Binding-site contacts:
Ligand atom O1 contacts residue TRP309 of chain 1.A at 4.0 Å.
Ligand atom O5 contacts residue TRP309 of chain 1.A at 3.9 Å.
Ligand atom C4 contacts residue TRP309 of chain 1.A at 4.4 Å (hydrophobic).
Ligand atom O1 contacts residue GLN233 of chain 1.A at 4.3 Å.
Ligand atom O4 contacts residue HIS162 of chain 1.A at 4.1 Å.
Ligand atom C5 contacts residue ASN234 of chain 1.A at 3.3 Å.
Ligand atom O6 contacts residue TRP309 of chain 1.A at 4.3 Å.
Ligand atom C5 contacts residue GLN233 of chain 1.A at 3.5 Å.
Ligand atom O3 contacts residue TYR263 of chain 1.A at 4.1 Å.
Ligand atom C4 contacts residue ASP166 of chain 1.A at 4.1 Å.
Ligand atom C6 contacts residue ASP166 of chain 1.A at 2.9 Å.
Ligand atom O4 contacts residue ASP166 of chain 1.A at 3.4 Å (salt-bridge).
Ligand atom C2 contacts residue GLN233 of chain 1.A at 3.7 Å.
Ligand atom O5 contacts residue UDP1 of chain 1.C at 3.4 Å (h-bond).
Ligand atom N2 contacts residue GLN233 of chain 1.A at 3.4 Å (h-bond).
Ligand atom C5 contacts residue ASP166 of chain 1.A at 4.2 Å.
Ligand atom C3 contacts residue GLN233 of chain 1.A at 3.3 Å.
Ligand atom O7 contacts residue TRP309 of chain 1.A at 3.5 Å.
Ligand atom O4 contacts residue TYR263 of chain 1.A at 3.2 Å.
Ligand atom C4 contacts residue GLN233 of chain 1.A at 3.9 Å.
Ligand atom O6 contacts residue ASP166 of chain 1.A at 3.1 Å (salt-bridge).
Ligand atom C1 contacts residue GLN233 of chain 1.A at 3.3 Å.
Ligand atom O3 contacts residue TRP309 of chain 1.A at 4.5 Å.
Ligand atom C2 contacts residue TRP309 of chain 1.A at 3.6 Å (hydrophobic).
Ligand atom C3 contacts residue TYR263 of chain 1.A at 4.2 Å (hydrophobic).
Ligand atom C2 contacts residue UDP1 of chain 1.C at 4.3 Å.
Ligand atom C1 contacts residue TRP309 of chain 1.A at 4.1 Å (hydrophobic).
Ligand atom C4 contacts residue HIS162 of chain 1.A at 4.2 Å.
Ligand atom O5 contacts residue ASN234 of chain 1.A at 3.9 Å.
Ligand atom O5 contacts residue GLN233 of chain 1.A at 3.9 Å.
Ligand atom O1 contacts residue UDP1 of chain 1.C at 2.3 Å (h-bond).
Ligand atom C1 contacts residue UDP1 of chain 1.C at 3.4 Å.
Ligand atom O4 contacts residue GLN233 of chain 1.A at 4.1 Å.
Ligand atom N2 contacts residue TRP309 of chain 1.A at 4.5 Å.
Ligand atom C6 contacts residue ASN234 of chain 1.A at 3.4 Å.
Ligand atom C7 contacts residue TRP309 of chain 1.A at 4.3 Å (hydrophobic).
Ligand atom C4 contacts residue TYR263 of chain 1.A at 4.3 Å (hydrophobic).
Ligand atom O6 contacts residue HIS162 of chain 1.A at 3.6 Å.
Ligand atom C4 contacts residue ASN234 of chain 1.A at 4.5 Å.
Ligand atom O6 contacts residue PHE165 of chain 1.A at 3.6 Å.

Sequence of chain 1.A:
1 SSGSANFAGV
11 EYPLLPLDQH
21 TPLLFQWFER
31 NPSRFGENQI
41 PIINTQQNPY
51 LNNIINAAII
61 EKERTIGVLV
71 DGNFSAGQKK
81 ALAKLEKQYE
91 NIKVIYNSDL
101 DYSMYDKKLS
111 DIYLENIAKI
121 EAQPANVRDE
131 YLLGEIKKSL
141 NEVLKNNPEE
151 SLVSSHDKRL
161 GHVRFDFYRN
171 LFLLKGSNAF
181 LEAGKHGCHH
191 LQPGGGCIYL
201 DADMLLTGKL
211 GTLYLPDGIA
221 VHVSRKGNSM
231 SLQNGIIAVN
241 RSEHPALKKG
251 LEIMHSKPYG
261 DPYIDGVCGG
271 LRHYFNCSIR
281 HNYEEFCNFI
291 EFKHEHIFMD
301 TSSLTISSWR

A small-molecule ligand and the protein it binds are described below.
Small molecule (SMILES): CC(=O)N[C@@H]1[C@@H](O)[C@H](O)[C@@H](CO)O[C@H]1O